Binding-site contacts:
Ligand atom O6B contacts residue LYS156 of chain 52.H at 3.3 Å.
Ligand atom O3 contacts residue ALA158 of chain 52.H at 3.0 Å (h-bond).
Ligand atom C3 contacts residue LYS156 of chain 52.H at 4.0 Å.
Ligand atom O4 contacts residue HIS155 of chain 52.H at 3.5 Å (h-bond).
Ligand atom SAG contacts residue ARG157 of chain 52.H at 3.6 Å (salt-bridge).
Ligand atom O6B contacts residue ARG157 of chain 52.H at 3.3 Å (salt-bridge).
Ligand atom O6A contacts residue HIS94 of chain 52.H at 3.2 Å (h-bond).
Ligand atom OAF contacts residue ALA158 of chain 52.H at 3.3 Å.
Ligand atom OAF contacts residue THR4 of chain 52.H at 2.9 Å (h-bond).
Ligand atom O6A contacts residue HIS155 of chain 52.H at 3.8 Å.
Ligand atom O6A contacts residue SER93 of chain 52.H at 3.2 Å.
Ligand atom C6 contacts residue HIS155 of chain 52.H at 3.4 Å.
Ligand atom O4 contacts residue LYS156 of chain 52.H at 3.5 Å.
Ligand atom O6A contacts residue LEU62 of chain 52.H at 3.4 Å.
Ligand atom O5 contacts residue LYS156 of chain 52.H at 3.4 Å.
Ligand atom OAH contacts residue ARG157 of chain 52.H at 3.1 Å (salt-bridge).
Ligand atom C3 contacts residue ARG157 of chain 52.H at 3.7 Å.
Ligand atom OAH contacts residue THR4 of chain 52.H at 3.7 Å.
Ligand atom O6B contacts residue LEU62 of chain 52.H at 4.0 Å.
Ligand atom OBI contacts residue LYS156 of chain 52.H at 4.0 Å.
Ligand atom C4 contacts residue LYS156 of chain 52.H at 4.0 Å.
Ligand atom O6B contacts residue HIS94 of chain 52.H at 4.0 Å.
Ligand atom OAH contacts residue ASP3 of chain 52.H at 4.0 Å.
Ligand atom SAG contacts residue THR4 of chain 52.H at 3.9 Å.
Ligand atom C6 contacts residue SER93 of chain 52.H at 4.0 Å.
Ligand atom O6B contacts residue HIS155 of chain 52.H at 3.3 Å (h-bond).
Ligand atom O5 contacts residue ARG157 of chain 52.H at 3.8 Å.
Ligand atom OAF contacts residue ARG157 of chain 52.H at 2.8 Å (salt-bridge).
Ligand atom C6 contacts residue LEU62 of chain 52.H at 3.5 Å (hydrophobic).
Ligand atom C5 contacts residue LEU62 of chain 52.H at 3.8 Å (hydrophobic).
Ligand atom C6 contacts residue HIS94 of chain 52.H at 3.9 Å.
Ligand atom O3 contacts residue LYS156 of chain 52.H at 3.0 Å.
Ligand atom O5 contacts residue HIS155 of chain 52.H at 3.6 Å.
Ligand atom C2 contacts residue ALA158 of chain 52.H at 3.7 Å (hydrophobic).
Ligand atom O3 contacts residue ARG157 of chain 52.H at 3.3 Å (salt-bridge).
Ligand atom O5B contacts residue LYS156 of chain 52.H at 3.3 Å.
Ligand atom O4 contacts residue SER93 of chain 52.H at 3.0 Å (h-bond).
Ligand atom OAH contacts residue LEU2 of chain 52.H at 2.8 Å (h-bond).
Ligand atom C3 contacts residue ALA158 of chain 52.H at 4.0 Å (hydrophobic).
Ligand atom C5 contacts residue HIS155 of chain 52.H at 4.0 Å.

This small molecule binds to this protein.
Small molecule (SMILES): O=C(O)[C@@H]1O[C@H](O[C@H]2[C@@H](OS(=O)(=O)O)O[C@@H](O)[C@H](NS(=O)(=O)O)[C@H]2O)[C@@H](OS(=O)(=O)O)[C@H](O)[C@@H]1O

Sequence of chain 52.H:
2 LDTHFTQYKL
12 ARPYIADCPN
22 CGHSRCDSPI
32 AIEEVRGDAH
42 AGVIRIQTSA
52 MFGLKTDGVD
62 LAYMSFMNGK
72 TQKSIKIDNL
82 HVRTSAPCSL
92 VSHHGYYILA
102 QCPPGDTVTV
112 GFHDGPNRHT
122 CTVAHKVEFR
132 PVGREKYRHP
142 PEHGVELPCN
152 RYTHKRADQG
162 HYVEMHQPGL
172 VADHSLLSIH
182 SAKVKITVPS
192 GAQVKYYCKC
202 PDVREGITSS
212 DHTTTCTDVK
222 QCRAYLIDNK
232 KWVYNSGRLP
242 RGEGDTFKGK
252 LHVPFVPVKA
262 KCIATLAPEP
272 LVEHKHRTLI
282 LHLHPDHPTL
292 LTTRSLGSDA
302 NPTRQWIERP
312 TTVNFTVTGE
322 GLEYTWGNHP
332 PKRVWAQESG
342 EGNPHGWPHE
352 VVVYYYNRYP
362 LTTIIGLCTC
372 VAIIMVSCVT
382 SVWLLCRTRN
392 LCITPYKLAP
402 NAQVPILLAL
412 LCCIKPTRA